The protein below binds the small molecule below.
Small molecule (SMILES): CC(=O)N[C@@H]1[C@@H](O)[C@H](O)[C@@H](CO)O[C@H]1O

Sequence of chain 1.B:
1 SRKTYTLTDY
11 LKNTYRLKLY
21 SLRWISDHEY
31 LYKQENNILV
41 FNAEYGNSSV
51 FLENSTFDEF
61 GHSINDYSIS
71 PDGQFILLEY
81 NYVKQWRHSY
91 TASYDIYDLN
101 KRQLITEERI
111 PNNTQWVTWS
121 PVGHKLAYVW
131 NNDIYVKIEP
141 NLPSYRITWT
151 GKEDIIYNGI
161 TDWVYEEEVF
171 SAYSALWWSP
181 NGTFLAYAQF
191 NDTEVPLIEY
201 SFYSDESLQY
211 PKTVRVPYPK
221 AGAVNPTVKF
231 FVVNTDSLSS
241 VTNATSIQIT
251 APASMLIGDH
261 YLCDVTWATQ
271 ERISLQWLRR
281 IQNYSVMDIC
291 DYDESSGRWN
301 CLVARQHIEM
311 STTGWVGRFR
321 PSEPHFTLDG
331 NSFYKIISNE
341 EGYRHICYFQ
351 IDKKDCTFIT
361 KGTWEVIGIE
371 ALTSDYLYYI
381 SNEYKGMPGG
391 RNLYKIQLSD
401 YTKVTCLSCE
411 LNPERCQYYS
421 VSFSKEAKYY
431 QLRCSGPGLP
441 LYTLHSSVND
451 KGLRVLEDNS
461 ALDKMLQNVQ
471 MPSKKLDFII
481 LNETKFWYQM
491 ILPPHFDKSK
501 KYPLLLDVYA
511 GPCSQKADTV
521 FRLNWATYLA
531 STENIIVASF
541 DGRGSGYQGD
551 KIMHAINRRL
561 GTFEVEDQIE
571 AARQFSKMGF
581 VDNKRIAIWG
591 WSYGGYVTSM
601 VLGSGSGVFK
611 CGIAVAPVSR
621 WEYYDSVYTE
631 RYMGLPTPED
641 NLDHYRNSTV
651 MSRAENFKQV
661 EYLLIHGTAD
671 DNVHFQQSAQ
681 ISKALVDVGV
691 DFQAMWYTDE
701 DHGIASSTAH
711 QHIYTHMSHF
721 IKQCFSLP

Binding-site contacts:
Ligand atom O7 contacts residue SER48 of chain 1.B at 3.4 Å.
Ligand atom C7 contacts residue SER48 of chain 1.B at 4.2 Å.
Ligand atom C8 contacts residue GLU29 of chain 1.B at 4.1 Å.
Ligand atom C7 contacts residue ASN47 of chain 1.B at 3.2 Å.
Ligand atom C7 contacts residue VAL40 of chain 1.B at 4.4 Å (hydrophobic).
Ligand atom C8 contacts residue PHE41 of chain 1.B at 4.3 Å (hydrophobic).
Ligand atom C5 contacts residue ASN47 of chain 1.B at 3.7 Å.
Ligand atom C4 contacts residue ASN47 of chain 1.B at 4.2 Å.
Ligand atom O5 contacts residue ASN47 of chain 1.B at 2.4 Å (h-bond).
Ligand atom C7 contacts residue SER49 of chain 1.B at 3.4 Å.
Ligand atom C8 contacts residue VAL40 of chain 1.B at 3.5 Å (hydrophobic).
Ligand atom N2 contacts residue ASN42 of chain 1.B at 4.2 Å.
Ligand atom C8 contacts residue ASN42 of chain 1.B at 4.2 Å.
Ligand atom O7 contacts residue ASN47 of chain 1.B at 3.4 Å (h-bond).
Ligand atom N2 contacts residue ASN47 of chain 1.B at 2.7 Å (h-bond).
Ligand atom O7 contacts residue SER49 of chain 1.B at 2.3 Å (h-bond).
Ligand atom C8 contacts residue SER49 of chain 1.B at 4.2 Å.
Ligand atom C3 contacts residue ASN47 of chain 1.B at 3.7 Å.
Ligand atom C8 contacts residue ASN47 of chain 1.B at 4.0 Å.
Ligand atom C2 contacts residue ASN47 of chain 1.B at 2.3 Å.
Ligand atom C1 contacts residue ASN47 of chain 1.B at 1.4 Å.
Ligand atom C8 contacts residue SER48 of chain 1.B at 4.4 Å.
Ligand atom N2 contacts residue SER49 of chain 1.B at 4.5 Å.